Sequence of chain 1.A:
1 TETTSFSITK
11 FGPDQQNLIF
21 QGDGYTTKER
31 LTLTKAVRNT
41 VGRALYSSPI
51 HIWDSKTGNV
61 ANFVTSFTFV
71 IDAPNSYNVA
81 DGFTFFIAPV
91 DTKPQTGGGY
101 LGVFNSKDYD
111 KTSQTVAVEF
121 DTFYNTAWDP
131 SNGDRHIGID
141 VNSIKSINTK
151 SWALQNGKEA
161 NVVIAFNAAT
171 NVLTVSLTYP

Binding-site contacts:
Ligand atom C5 contacts residue ASP81 of chain 1.A at 4.1 Å.
Ligand atom C4 contacts residue GLY98 of chain 1.A at 4.1 Å.
Ligand atom O5 contacts residue GLY29 of chain 1.B at 3.9 Å.
Ligand atom C4 contacts residue PHE123 of chain 1.A at 4.3 Å (hydrophobic).
Ligand atom C6 contacts residue GLU31 of chain 1.B at 3.7 Å.
Ligand atom C4 contacts residue ASP81 of chain 1.A at 3.6 Å.
Ligand atom O4 contacts residue GLY98 of chain 1.A at 4.0 Å.
Ligand atom C3 contacts residue GLY99 of chain 1.A at 3.8 Å.
Ligand atom O2 contacts residue ALA30 of chain 1.B at 4.0 Å.
Ligand atom C6 contacts residue ASP81 of chain 1.A at 3.6 Å.
Ligand atom O3 contacts residue GLY98 of chain 1.A at 3.5 Å.
Ligand atom C6 contacts residue ALA30 of chain 1.B at 3.8 Å (hydrophobic).
Ligand atom C3 contacts residue ASN125 of chain 1.A at 4.0 Å.
Ligand atom O6 contacts residue ALA80 of chain 1.A at 3.4 Å.
Ligand atom O3 contacts residue ASN125 of chain 1.A at 4.2 Å.
Ligand atom O5 contacts residue ALA30 of chain 1.B at 2.9 Å (h-bond).
Ligand atom O3 contacts residue GLY99 of chain 1.A at 2.9 Å (h-bond).
Ligand atom O4 contacts residue ASP81 of chain 1.A at 2.8 Å (salt-bridge).
Ligand atom C5 contacts residue ALA30 of chain 1.B at 3.9 Å (hydrophobic).
Ligand atom C7 contacts residue ALA30 of chain 1.B at 4.1 Å (hydrophobic).
Ligand atom O4 contacts residue ASN125 of chain 1.A at 2.8 Å (h-bond).
Ligand atom C6 contacts residue GLY29 of chain 1.B at 4.4 Å.
Ligand atom O2 contacts residue GLY29 of chain 1.B at 3.7 Å.
Ligand atom O4 contacts residue PHE123 of chain 1.A at 3.5 Å.
Ligand atom C6 contacts residue PHE123 of chain 1.A at 3.6 Å (hydrophobic).
Ligand atom C4 contacts residue GLY29 of chain 1.B at 4.5 Å.
Ligand atom O6 contacts residue ALA30 of chain 1.B at 3.0 Å (h-bond).
Ligand atom O6 contacts residue ASP81 of chain 1.A at 2.9 Å (salt-bridge).
Ligand atom O6 contacts residue GLU31 of chain 1.B at 3.0 Å (salt-bridge).
Ligand atom O6 contacts residue THR28 of chain 1.B at 4.4 Å.
Ligand atom C3 contacts residue GLY98 of chain 1.A at 4.4 Å.
Ligand atom O2 contacts residue GLY98 of chain 1.A at 4.0 Å.
Ligand atom C4 contacts residue GLY99 of chain 1.A at 3.6 Å.
Ligand atom O4 contacts residue GLY99 of chain 1.A at 3.2 Å (h-bond).
Ligand atom O6 contacts residue GLY29 of chain 1.B at 3.2 Å.
Ligand atom C4 contacts residue ASN125 of chain 1.A at 3.9 Å.
Ligand atom C1 contacts residue ALA30 of chain 1.B at 3.8 Å (hydrophobic).
Ligand atom O5 contacts residue GLU31 of chain 1.B at 4.4 Å.
Ligand atom C6 contacts residue ALA80 of chain 1.A at 3.8 Å (hydrophobic).
Ligand atom C5 contacts residue PHE123 of chain 1.A at 3.7 Å (hydrophobic).

Sequence of chain 1.B:
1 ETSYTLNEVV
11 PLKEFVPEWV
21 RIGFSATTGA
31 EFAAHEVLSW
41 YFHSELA

A protein and the small-molecule ligand that binds it are described below.
Small molecule (SMILES): CO[C@H]1O[C@H](CO)[C@@H](O)[C@H](O)[C@@H]1O